The protein below binds the small molecule below.
Small molecule (SMILES): NCC(=O)NCC(=O)NCC(=O)O

Binding-site contacts:
Ligand atom CA contacts residue EDO1 of chain 1.I at 4.0 Å.
Ligand atom OXT contacts residue ARG10 of chain 1.B at 2.8 Å (salt-bridge).
Ligand atom O contacts residue TRP46 of chain 1.B at 3.6 Å.
Ligand atom C contacts residue TYR59 of chain 1.B at 4.1 Å (hydrophobic).
Ligand atom C contacts residue HIS8 of chain 1.B at 3.2 Å.
Ligand atom CA contacts residue HIS8 of chain 1.B at 3.2 Å.
Ligand atom N contacts residue EDO1 of chain 1.I at 3.4 Å (h-bond).
Ligand atom OXT contacts residue HIS8 of chain 1.B at 3.5 Å.
Ligand atom O contacts residue THR15 of chain 1.B at 4.0 Å.
Ligand atom C contacts residue LEU7 of chain 1.B at 3.9 Å (hydrophobic).
Ligand atom CA contacts residue TYR59 of chain 1.B at 4.2 Å (hydrophobic).
Ligand atom O contacts residue ASP6 of chain 1.B at 4.0 Å.
Ligand atom N contacts residue LEU7 of chain 1.B at 4.3 Å.
Ligand atom CA contacts residue THR5 of chain 1.B at 4.5 Å.
Ligand atom N contacts residue THR5 of chain 1.B at 4.4 Å.
Ligand atom N contacts residue ASP6 of chain 1.B at 2.8 Å (salt-bridge).
Ligand atom CA contacts residue VAL40 of chain 1.B at 4.4 Å (hydrophobic).
Ligand atom CA contacts residue ALA56 of chain 1.B at 4.2 Å (hydrophobic).
Ligand atom C contacts residue ARG10 of chain 1.B at 3.5 Å.
Ligand atom O contacts residue ARG10 of chain 1.B at 2.8 Å (salt-bridge).
Ligand atom N contacts residue HIS8 of chain 1.B at 3.1 Å (h-bond).
Ligand atom CA contacts residue ASP6 of chain 1.B at 3.5 Å.
Ligand atom O contacts residue EDO1 of chain 1.I at 3.3 Å (h-bond).
Ligand atom O contacts residue HIS8 of chain 1.B at 2.9 Å (h-bond).
Ligand atom CA contacts residue LEU7 of chain 1.B at 4.2 Å (hydrophobic).
Ligand atom N contacts residue TYR59 of chain 1.B at 3.6 Å.
Ligand atom OXT contacts residue EDO1 of chain 1.I at 2.7 Å (h-bond).
Ligand atom O contacts residue LEU7 of chain 1.B at 3.4 Å.
Ligand atom C contacts residue THR15 of chain 1.B at 4.1 Å.
Ligand atom C contacts residue ASP6 of chain 1.B at 3.6 Å.
Ligand atom OXT contacts residue THR15 of chain 1.B at 4.2 Å.
Ligand atom C contacts residue EDO1 of chain 1.I at 3.7 Å.

Sequence of chain 1.B:
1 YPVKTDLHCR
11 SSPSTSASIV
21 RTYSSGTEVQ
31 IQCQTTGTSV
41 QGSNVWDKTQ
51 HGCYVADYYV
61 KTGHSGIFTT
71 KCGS